The small molecule below binds the protein below.
Small molecule (SMILES): Cn1cnc2c(N)ncnc21.Nc1ncnc2c1ncn2[C@@H]1O[C@H](CO[P](=O)(O)O[C@H]2[C@@H](O)[C@H](n3cnc4c(N)ncnc43)O[C@@H]2CO[P](=O)(O)O[C@H]2[C@@H](O)[C@H](n3cnc4c(N)ncnc43)O[C@@H]2CO[P](=O)(O)O[C@H]2[C@@H](O)[C@H](n3cnc4c(N)ncnc43)O[C@@H]2CO)[C@@H](O)[C@H]1O

Sequence of chain 1.A:
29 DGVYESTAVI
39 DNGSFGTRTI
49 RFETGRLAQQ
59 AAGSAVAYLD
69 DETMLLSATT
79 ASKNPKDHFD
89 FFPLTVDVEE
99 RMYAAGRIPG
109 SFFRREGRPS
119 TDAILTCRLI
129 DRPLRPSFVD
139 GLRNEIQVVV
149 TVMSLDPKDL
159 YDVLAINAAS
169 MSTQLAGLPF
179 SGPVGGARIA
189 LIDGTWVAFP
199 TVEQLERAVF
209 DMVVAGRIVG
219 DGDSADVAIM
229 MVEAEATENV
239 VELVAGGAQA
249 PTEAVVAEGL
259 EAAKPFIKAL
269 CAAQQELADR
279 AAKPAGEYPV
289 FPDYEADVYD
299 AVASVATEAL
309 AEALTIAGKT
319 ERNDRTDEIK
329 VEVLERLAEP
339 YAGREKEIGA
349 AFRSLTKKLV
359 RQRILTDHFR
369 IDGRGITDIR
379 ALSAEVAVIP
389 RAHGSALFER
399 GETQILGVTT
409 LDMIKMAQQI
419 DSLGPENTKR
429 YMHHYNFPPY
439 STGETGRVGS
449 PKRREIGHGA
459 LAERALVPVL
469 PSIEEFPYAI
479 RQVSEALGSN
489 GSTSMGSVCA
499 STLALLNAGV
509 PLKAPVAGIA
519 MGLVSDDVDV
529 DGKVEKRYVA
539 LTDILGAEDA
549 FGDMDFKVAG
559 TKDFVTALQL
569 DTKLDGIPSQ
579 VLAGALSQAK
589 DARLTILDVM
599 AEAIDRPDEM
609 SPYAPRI

Sequence of chain 1.B:
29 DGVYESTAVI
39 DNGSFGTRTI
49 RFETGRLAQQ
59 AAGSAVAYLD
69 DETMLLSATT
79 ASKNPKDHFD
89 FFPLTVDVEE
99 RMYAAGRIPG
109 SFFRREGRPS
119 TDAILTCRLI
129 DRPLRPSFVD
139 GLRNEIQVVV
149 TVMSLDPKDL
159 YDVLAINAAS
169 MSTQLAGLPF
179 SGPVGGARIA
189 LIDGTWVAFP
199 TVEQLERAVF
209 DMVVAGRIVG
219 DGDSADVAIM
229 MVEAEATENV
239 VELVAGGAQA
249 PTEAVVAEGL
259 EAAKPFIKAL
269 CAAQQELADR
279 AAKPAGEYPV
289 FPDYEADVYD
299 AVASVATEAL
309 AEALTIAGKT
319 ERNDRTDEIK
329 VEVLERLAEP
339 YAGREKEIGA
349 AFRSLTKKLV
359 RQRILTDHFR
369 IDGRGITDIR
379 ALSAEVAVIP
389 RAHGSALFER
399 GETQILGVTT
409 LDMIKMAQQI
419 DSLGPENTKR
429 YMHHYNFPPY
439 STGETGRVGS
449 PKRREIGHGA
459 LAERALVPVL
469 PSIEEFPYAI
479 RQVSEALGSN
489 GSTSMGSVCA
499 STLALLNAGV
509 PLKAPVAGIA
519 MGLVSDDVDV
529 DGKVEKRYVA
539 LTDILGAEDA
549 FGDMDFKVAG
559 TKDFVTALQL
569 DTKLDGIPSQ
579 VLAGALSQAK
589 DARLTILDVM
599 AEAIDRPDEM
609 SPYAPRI

Binding-site contacts:
Ligand atom C2' contacts residue LEU92 of chain 1.A at 3.7 Å (hydrophobic).
Ligand atom C6 contacts residue GLY108 of chain 1.B at 3.6 Å.
Ligand atom P contacts residue ARG126 of chain 1.A at 3.8 Å.
Ligand atom C6 contacts residue PHE89 of chain 1.A at 3.8 Å (hydrophobic).
Ligand atom N7 contacts residue PHE89 of chain 1.A at 3.6 Å.
Ligand atom C5 contacts residue SER109 of chain 1.B at 4.0 Å.
Ligand atom OP2 contacts residue ARG126 of chain 1.A at 3.9 Å.
Ligand atom C5' contacts residue ARG451 of chain 1.A at 3.7 Å.
Ligand atom O4' contacts residue THR93 of chain 1.A at 3.7 Å.
Ligand atom N7 contacts residue PHE110 of chain 1.A at 3.8 Å.
Ligand atom C6 contacts residue PHE110 of chain 1.A at 3.8 Å (hydrophobic).
Ligand atom O2' contacts residue THR93 of chain 1.A at 3.6 Å.
Ligand atom N3 contacts residue PHE89 of chain 1.A at 3.5 Å.
Ligand atom C2 contacts residue PHE89 of chain 1.A at 3.5 Å (hydrophobic).
Ligand atom OP1 contacts residue ARG126 of chain 1.A at 2.7 Å (salt-bridge).
Ligand atom N1 contacts residue GLY108 of chain 1.B at 3.8 Å.
Ligand atom O5' contacts residue ARG452 of chain 1.A at 3.7 Å.
Ligand atom C8 contacts residue SER109 of chain 1.B at 3.7 Å.
Ligand atom C5 contacts residue PHE89 of chain 1.A at 3.3 Å (hydrophobic).
Ligand atom N3 contacts residue ARG445 of chain 1.B at 3.4 Å.
Ligand atom O2' contacts residue ARG133 of chain 1.A at 3.7 Å.
Ligand atom N1 contacts residue PHE87 of chain 1.A at 3.3 Å.
Ligand atom OP1 contacts residue ARG451 of chain 1.A at 3.4 Å.
Ligand atom N1 contacts residue PHE110 of chain 1.A at 3.9 Å.
Ligand atom C2 contacts residue ARG445 of chain 1.B at 3.5 Å.
Ligand atom OP2 contacts residue ARG452 of chain 1.A at 3.5 Å.
Ligand atom O2' contacts residue LEU92 of chain 1.A at 2.4 Å (h-bond).
Ligand atom N6 contacts residue ASP419 of chain 1.B at 3.6 Å.
Ligand atom C5 contacts residue PHE110 of chain 1.A at 3.8 Å (hydrophobic).
Ligand atom N6 contacts residue GLY108 of chain 1.B at 3.5 Å (h-bond).
Ligand atom C2 contacts residue PHE87 of chain 1.A at 3.6 Å (hydrophobic).
Ligand atom C8 contacts residue PHE89 of chain 1.A at 3.7 Å (hydrophobic).
Ligand atom C4 contacts residue PHE89 of chain 1.A at 3.3 Å (hydrophobic).
Ligand atom N9 contacts residue PHE89 of chain 1.A at 3.6 Å.
Ligand atom N6 contacts residue PHE110 of chain 1.A at 3.9 Å.
Ligand atom N7 contacts residue SER109 of chain 1.B at 3.7 Å.
Ligand atom N1 contacts residue PHE89 of chain 1.A at 3.5 Å.
Ligand atom C4' contacts residue ARG133 of chain 1.A at 3.7 Å.
Ligand atom O4' contacts residue ARG133 of chain 1.A at 3.2 Å (salt-bridge).
Ligand atom C1' contacts residue ARG133 of chain 1.A at 3.9 Å.